Sequence of chain 1.B:
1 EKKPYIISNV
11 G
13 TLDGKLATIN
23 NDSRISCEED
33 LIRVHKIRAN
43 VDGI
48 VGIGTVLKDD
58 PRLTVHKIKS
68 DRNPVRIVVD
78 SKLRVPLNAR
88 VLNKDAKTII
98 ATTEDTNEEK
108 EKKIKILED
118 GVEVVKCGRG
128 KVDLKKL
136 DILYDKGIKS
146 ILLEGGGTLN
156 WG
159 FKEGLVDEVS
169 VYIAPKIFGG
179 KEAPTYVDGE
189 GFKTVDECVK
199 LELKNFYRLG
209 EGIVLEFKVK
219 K

Binding-site contacts:
Ligand atom C10 contacts residue LYS112 of chain 1.B at 4.1 Å.
Ligand atom C11 contacts residue LYS112 of chain 1.B at 3.3 Å.
Ligand atom O60 contacts residue LYS112 of chain 1.B at 3.4 Å (salt-bridge).
Ligand atom O60 contacts residue GLU105 of chain 1.B at 4.3 Å.
Ligand atom C3 contacts residue GLU105 of chain 1.B at 3.6 Å.
Ligand atom C60 contacts residue LYS112 of chain 1.B at 3.6 Å.
Ligand atom O2 contacts residue LYS109 of chain 1.B at 3.1 Å.
Ligand atom O60 contacts residue LYS109 of chain 1.B at 3.6 Å.
Ligand atom C61 contacts residue LYS112 of chain 1.B at 3.6 Å.
Ligand atom O3 contacts residue GLU105 of chain 1.B at 2.2 Å (salt-bridge).
Ligand atom C50 contacts residue LYS112 of chain 1.B at 3.9 Å.
Ligand atom O4 contacts residue GLU105 of chain 1.B at 4.0 Å.
Ligand atom O10 contacts residue LYS112 of chain 1.B at 4.0 Å.
Ligand atom C2 contacts residue LYS109 of chain 1.B at 4.2 Å.
Ligand atom C4 contacts residue GLU105 of chain 1.B at 4.2 Å.
Ligand atom O50 contacts residue LYS112 of chain 1.B at 3.0 Å (salt-bridge).
Ligand atom O60 contacts residue GLU108 of chain 1.B at 3.6 Å.
Ligand atom C52 contacts residue LYS112 of chain 1.B at 4.1 Å.
Ligand atom C62 contacts residue LYS112 of chain 1.B at 3.4 Å.

The protein below binds the small molecule below.
Small molecule (SMILES): OC[C@H]1O[C@H](O[C@H]2[C@H](O)[C@@H](O)[C@H](OCCC3CCCCC3)O[C@@H]2CO)[C@H](O)[C@@H](O)[C@@H]1O